Binding-site contacts:
Ligand atom N20 contacts residue PHE284 of chain 1.A at 3.7 Å.
Ligand atom N20 contacts residue SER99 of chain 1.A at 4.2 Å.
Ligand atom C24 contacts residue THR289 of chain 1.A at 3.4 Å.
Ligand atom O19 contacts residue PHE284 of chain 1.A at 3.0 Å.
Ligand atom C22 contacts residue ALA285 of chain 1.A at 3.4 Å (hydrophobic).
Ligand atom O19 contacts residue ILE281 of chain 1.A at 3.9 Å.
Ligand atom C15 contacts residue ARG352 of chain 1.A at 3.2 Å.
Ligand atom C09 contacts residue ARG192 of chain 1.A at 4.0 Å.
Ligand atom C06 contacts residue ARG85 of chain 1.A at 4.2 Å.
Ligand atom C21 contacts residue PHE284 of chain 1.A at 3.9 Å (hydrophobic).
Ligand atom C23 contacts residue ARG192 of chain 1.A at 4.1 Å.
Ligand atom C14 contacts residue ARG352 of chain 1.A at 4.2 Å.
Ligand atom C27 contacts residue HEM1 of chain 1.B at 2.9 Å.
Ligand atom C18 contacts residue PHE284 of chain 1.A at 3.4 Å (hydrophobic).
Ligand atom C23 contacts residue THR289 of chain 1.A at 4.2 Å.
Ligand atom N26 contacts residue HEM1 of chain 1.B at 2.3 Å.
Ligand atom O12 contacts residue ALA350 of chain 1.A at 3.2 Å (h-bond).
Ligand atom N26 contacts residue ALA285 of chain 1.A at 4.2 Å.
Ligand atom C01 contacts residue PHE88 of chain 1.A at 3.6 Å (hydrophobic).
Ligand atom C27 contacts residue ALA285 of chain 1.A at 3.4 Å (hydrophobic).
Ligand atom C25 contacts residue THR289 of chain 1.A at 3.6 Å.
Ligand atom C17 contacts residue GLU354 of chain 1.A at 4.2 Å.
Ligand atom C16 contacts residue ARG85 of chain 1.A at 4.2 Å.
Ligand atom C18 contacts residue SER99 of chain 1.A at 3.6 Å.
Ligand atom C16 contacts residue GLU354 of chain 1.A at 4.0 Å.
Ligand atom S07 contacts residue ARG85 of chain 1.A at 4.1 Å.
Ligand atom O12 contacts residue ARG192 of chain 1.A at 3.9 Å.
Ligand atom C24 contacts residue ARG192 of chain 1.A at 3.8 Å.
Ligand atom C03 contacts residue PHE88 of chain 1.A at 3.8 Å (hydrophobic).
Ligand atom C22 contacts residue HEM1 of chain 1.B at 4.2 Å.
Ligand atom S07 contacts residue HEM1 of chain 1.B at 3.9 Å.
Ligand atom C01 contacts residue ILE100 of chain 1.A at 3.8 Å (hydrophobic).
Ligand atom N10 contacts residue ARG192 of chain 1.A at 3.6 Å.
Ligand atom C23 contacts residue ALA285 of chain 1.A at 4.0 Å (hydrophobic).
Ligand atom C11 contacts residue ARG192 of chain 1.A at 4.2 Å.
Ligand atom C25 contacts residue HEM1 of chain 1.B at 3.1 Å.
Ligand atom C08 contacts residue HEM1 of chain 1.B at 3.8 Å.
Ligand atom C21 contacts residue ALA285 of chain 1.A at 3.4 Å (hydrophobic).
Ligand atom O19 contacts residue SER99 of chain 1.A at 2.9 Å (h-bond).
Ligand atom C17 contacts residue ARG352 of chain 1.A at 4.0 Å.

The small molecule below binds the protein below.
Small molecule (SMILES): CC(C)N[C@@H](CSCCNC(=O)OC(C)(C)C)C(=O)NCc1cccnc1

Sequence of chain 1.A:
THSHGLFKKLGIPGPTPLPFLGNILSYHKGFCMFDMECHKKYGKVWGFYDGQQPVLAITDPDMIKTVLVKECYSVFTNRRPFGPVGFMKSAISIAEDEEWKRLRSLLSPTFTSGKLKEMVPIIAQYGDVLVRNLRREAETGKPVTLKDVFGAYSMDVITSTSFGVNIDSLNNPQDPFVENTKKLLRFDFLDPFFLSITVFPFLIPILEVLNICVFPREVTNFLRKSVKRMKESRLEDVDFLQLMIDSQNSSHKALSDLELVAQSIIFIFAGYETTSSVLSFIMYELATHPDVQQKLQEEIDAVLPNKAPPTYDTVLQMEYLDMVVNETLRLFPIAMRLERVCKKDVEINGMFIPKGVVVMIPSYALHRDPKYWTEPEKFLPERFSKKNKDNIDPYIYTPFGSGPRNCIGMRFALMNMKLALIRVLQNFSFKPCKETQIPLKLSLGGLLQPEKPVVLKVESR